This small molecule binds to this protein.
Small molecule (SMILES): CC(=O)N[C@@H]1[C@@H](O)[C@H](O)[C@@H](CO)O[C@H]1O

Binding-site contacts:
Ligand atom O5 contacts residue ASN234 of chain 1.A at 2.3 Å (h-bond).
Ligand atom C6 contacts residue THR108 of chain 1.A at 4.1 Å.
Ligand atom O5 contacts residue THR108 of chain 1.A at 3.3 Å.
Ligand atom C4 contacts residue ASN234 of chain 1.A at 4.2 Å.
Ligand atom C1 contacts residue ASN234 of chain 1.A at 1.4 Å.
Ligand atom C1 contacts residue THR236 of chain 1.A at 4.3 Å.
Ligand atom N2 contacts residue ASN234 of chain 1.A at 2.9 Å (h-bond).
Ligand atom O7 contacts residue ASN234 of chain 1.A at 3.5 Å (h-bond).
Ligand atom C5 contacts residue THR108 of chain 1.A at 4.4 Å.
Ligand atom C1 contacts residue THR108 of chain 1.A at 4.0 Å.
Ligand atom O5 contacts residue THR236 of chain 1.A at 3.9 Å.
Ligand atom C7 contacts residue ASN234 of chain 1.A at 3.4 Å.
Ligand atom C5 contacts residue ASN234 of chain 1.A at 3.7 Å.
Ligand atom C2 contacts residue ASN234 of chain 1.A at 2.4 Å.
Ligand atom C5 contacts residue THR236 of chain 1.A at 4.0 Å.
Ligand atom C6 contacts residue THR236 of chain 1.A at 4.2 Å.
Ligand atom O6 contacts residue THR108 of chain 1.A at 3.7 Å.
Ligand atom C3 contacts residue ASN234 of chain 1.A at 3.8 Å.

Sequence of chain 1.A:
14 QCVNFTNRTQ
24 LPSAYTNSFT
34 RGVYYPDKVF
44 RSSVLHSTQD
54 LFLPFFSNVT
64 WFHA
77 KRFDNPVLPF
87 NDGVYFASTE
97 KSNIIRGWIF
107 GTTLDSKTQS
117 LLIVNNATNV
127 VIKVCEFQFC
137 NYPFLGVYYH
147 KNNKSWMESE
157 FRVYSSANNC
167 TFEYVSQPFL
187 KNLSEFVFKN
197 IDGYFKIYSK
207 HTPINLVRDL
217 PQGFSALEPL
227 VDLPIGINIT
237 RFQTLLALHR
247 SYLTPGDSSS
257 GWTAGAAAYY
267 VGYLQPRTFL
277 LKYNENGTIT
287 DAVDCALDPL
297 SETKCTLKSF